Sequence of chain 1.A:
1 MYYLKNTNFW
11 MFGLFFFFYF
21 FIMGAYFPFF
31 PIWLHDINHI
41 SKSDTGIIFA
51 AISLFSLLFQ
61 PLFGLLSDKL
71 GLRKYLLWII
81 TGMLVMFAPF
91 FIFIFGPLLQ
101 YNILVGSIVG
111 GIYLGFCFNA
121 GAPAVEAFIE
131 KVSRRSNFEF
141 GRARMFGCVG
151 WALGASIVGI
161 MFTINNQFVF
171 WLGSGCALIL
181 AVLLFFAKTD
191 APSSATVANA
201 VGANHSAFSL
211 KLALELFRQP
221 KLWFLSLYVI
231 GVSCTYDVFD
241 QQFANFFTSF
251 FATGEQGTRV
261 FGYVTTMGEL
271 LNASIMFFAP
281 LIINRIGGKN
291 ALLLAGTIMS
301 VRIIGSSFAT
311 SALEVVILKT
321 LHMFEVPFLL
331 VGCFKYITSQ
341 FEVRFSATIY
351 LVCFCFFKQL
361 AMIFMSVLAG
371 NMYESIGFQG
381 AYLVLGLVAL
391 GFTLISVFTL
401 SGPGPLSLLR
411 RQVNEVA

This small molecule binds to this protein.
Small molecule (SMILES): OC[C@H]1O[C@@H](S[C@@H]2O[C@H](CO)[C@H](O)[C@H](O)[C@H]2O)[C@H](O)[C@@H](O)[C@H]1O

Binding-site contacts:
Ligand atom O4 contacts residue ARG144 of chain 1.A at 3.7 Å.
Ligand atom C3 contacts residue LYS358 of chain 1.A at 3.7 Å.
Ligand atom C5 contacts residue MET23 of chain 1.A at 4.1 Å (hydrophobic).
Ligand atom O4 contacts residue MET23 of chain 1.A at 3.0 Å.
Ligand atom C6 contacts residue MET23 of chain 1.A at 3.2 Å (hydrophobic).
Ligand atom C4 contacts residue LYS358 of chain 1.A at 3.4 Å.
Ligand atom C4 contacts residue MET23 of chain 1.A at 3.8 Å (hydrophobic).
Ligand atom C3 contacts residue ARG144 of chain 1.A at 4.3 Å.
Ligand atom O2 contacts residue VAL326 of chain 1.A at 4.2 Å.
Ligand atom O3 contacts residue ARG144 of chain 1.A at 3.1 Å (salt-bridge).
Ligand atom O4 contacts residue ASP237 of chain 1.A at 3.7 Å.
Ligand atom O6 contacts residue MET23 of chain 1.A at 4.1 Å.
Ligand atom O6 contacts residue PHE27 of chain 1.A at 4.2 Å.
Ligand atom C6 contacts residue ASP237 of chain 1.A at 4.2 Å.
Ligand atom C4 contacts residue ASP237 of chain 1.A at 4.0 Å.
Ligand atom C4 contacts residue TRP151 of chain 1.A at 4.4 Å (hydrophobic).
Ligand atom O4 contacts residue LYS358 of chain 1.A at 3.2 Å (salt-bridge).
Ligand atom O3 contacts residue GLU269 of chain 1.A at 3.5 Å (salt-bridge).
Ligand atom O3 contacts residue LYS358 of chain 1.A at 2.9 Å (salt-bridge).